A protein and the small-molecule ligand that binds it are described below.
Small molecule (SMILES): CC(=O)C(=O)O

Binding-site contacts:
Ligand atom O contacts residue ASP60 of chain 1.B at 3.9 Å.
Ligand atom O contacts residue TYR45 of chain 1.B at 4.2 Å.
Ligand atom CA contacts residue ASP87 of chain 1.B at 3.5 Å.
Ligand atom CB contacts residue MG1 of chain 1.G at 4.4 Å.
Ligand atom OXT contacts residue GLY49 of chain 1.B at 4.3 Å.
Ligand atom CB contacts residue PHE188 of chain 1.B at 4.4 Å (hydrophobic).
Ligand atom O3 contacts residue ASP87 of chain 1.B at 3.1 Å (salt-bridge).
Ligand atom O contacts residue MG1 of chain 1.G at 2.2 Å.
Ligand atom OXT contacts residue TYR45 of chain 1.B at 3.8 Å.
Ligand atom O contacts residue ASP87 of chain 1.B at 2.9 Å (salt-bridge).
Ligand atom OXT contacts residue ASP87 of chain 1.B at 4.4 Å.
Ligand atom O3 contacts residue HIS115 of chain 1.B at 4.0 Å.
Ligand atom OXT contacts residue GLY48 of chain 1.B at 4.3 Å.
Ligand atom C contacts residue GLY49 of chain 1.B at 4.0 Å.
Ligand atom C contacts residue GLY48 of chain 1.B at 4.0 Å.
Ligand atom CA contacts residue ARG160 of chain 1.B at 3.8 Å.
Ligand atom O3 contacts residue TYR45 of chain 1.B at 3.6 Å (h-bond).
Ligand atom C contacts residue TYR45 of chain 1.B at 3.5 Å (hydrophobic).
Ligand atom CB contacts residue LEU236 of chain 1.B at 4.3 Å (hydrophobic).
Ligand atom O contacts residue GLY48 of chain 1.B at 3.4 Å (h-bond).
Ligand atom OXT contacts residue PRO238 of chain 1.B at 3.7 Å.
Ligand atom CB contacts residue ASN212 of chain 1.B at 4.3 Å.
Ligand atom O contacts residue SER47 of chain 1.B at 3.4 Å (h-bond).
Ligand atom CA contacts residue MG1 of chain 1.G at 2.9 Å.
Ligand atom CB contacts residue TYR45 of chain 1.B at 2.9 Å (hydrophobic).
Ligand atom OXT contacts residue MG1 of chain 1.G at 4.1 Å.
Ligand atom O contacts residue GLY49 of chain 1.B at 3.0 Å (h-bond).
Ligand atom C contacts residue MG1 of chain 1.G at 2.9 Å.
Ligand atom CB contacts residue ARG160 of chain 1.B at 4.2 Å.
Ligand atom O3 contacts residue ARG160 of chain 1.B at 2.6 Å (salt-bridge).
Ligand atom C contacts residue ASP87 of chain 1.B at 3.4 Å.
Ligand atom CA contacts residue TYR45 of chain 1.B at 3.1 Å (hydrophobic).
Ligand atom C contacts residue SER47 of chain 1.B at 3.4 Å.
Ligand atom O3 contacts residue MG1 of chain 1.G at 2.3 Å.
Ligand atom CB contacts residue HIS115 of chain 1.B at 4.4 Å.
Ligand atom OXT contacts residue SER47 of chain 1.B at 2.7 Å (h-bond).
Ligand atom CB contacts residue PRO238 of chain 1.B at 4.0 Å (hydrophobic).

Sequence of chain 1.B:
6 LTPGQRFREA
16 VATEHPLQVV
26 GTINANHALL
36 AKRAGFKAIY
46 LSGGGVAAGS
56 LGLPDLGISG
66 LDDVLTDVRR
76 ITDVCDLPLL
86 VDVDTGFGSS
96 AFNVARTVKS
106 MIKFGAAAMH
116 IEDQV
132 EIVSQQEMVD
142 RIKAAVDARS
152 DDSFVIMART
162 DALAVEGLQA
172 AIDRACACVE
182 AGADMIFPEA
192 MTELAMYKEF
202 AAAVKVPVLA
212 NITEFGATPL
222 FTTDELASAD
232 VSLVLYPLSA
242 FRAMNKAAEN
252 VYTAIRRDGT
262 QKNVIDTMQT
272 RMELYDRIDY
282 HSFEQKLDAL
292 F